Binding-site contacts:
Ligand atom C5 contacts residue ASN264 of chain 1.A at 3.6 Å.
Ligand atom O6 contacts residue VAL446 of chain 1.A at 3.8 Å.
Ligand atom N2 contacts residue SER447 of chain 1.A at 3.7 Å.
Ligand atom O7 contacts residue CYS445 of chain 1.A at 4.0 Å.
Ligand atom O7 contacts residue ASN378 of chain 1.A at 4.2 Å.
Ligand atom C8 contacts residue LEU263 of chain 1.A at 4.2 Å (hydrophobic).
Ligand atom O6 contacts residue ILE439 of chain 1.A at 4.1 Å.
Ligand atom O3 contacts residue UNK53 of chain 1.F at 4.2 Å.
Ligand atom C3 contacts residue ASN264 of chain 1.A at 3.8 Å.
Ligand atom O7 contacts residue VAL256 of chain 1.A at 3.6 Å.
Ligand atom C3 contacts residue SER447 of chain 1.A at 4.2 Å.
Ligand atom C1 contacts residue SER447 of chain 1.A at 3.8 Å.
Ligand atom C7 contacts residue VAL256 of chain 1.A at 4.3 Å (hydrophobic).
Ligand atom O2 contacts residue UNK51 of chain 1.F at 3.4 Å.
Ligand atom O6 contacts residue GLN440 of chain 1.A at 2.9 Å (h-bond).
Ligand atom C4 contacts residue GLU213 of chain 1.A at 4.2 Å.
Ligand atom O7 contacts residue VAL446 of chain 1.A at 3.0 Å (h-bond).
Ligand atom O4 contacts residue GLU213 of chain 1.A at 3.9 Å.
Ligand atom O3 contacts residue UNK52 of chain 1.F at 3.8 Å.
Ligand atom O5 contacts residue ASN264 of chain 1.A at 2.3 Å (h-bond).
Ligand atom C2 contacts residue ASN264 of chain 1.A at 2.4 Å.
Ligand atom N2 contacts residue ASN264 of chain 1.A at 2.9 Å (h-bond).
Ligand atom C5 contacts residue GLU213 of chain 1.A at 3.3 Å.
Ligand atom C5 contacts residue VAL446 of chain 1.A at 3.8 Å (hydrophobic).
Ligand atom O6 contacts residue GLY380 of chain 1.A at 3.8 Å.
Ligand atom C2 contacts residue SER447 of chain 1.A at 4.1 Å.
Ligand atom C7 contacts residue VAL446 of chain 1.A at 4.0 Å (hydrophobic).
Ligand atom O5 contacts residue NAG1 of chain 1.LA at 4.0 Å.
Ligand atom C8 contacts residue SER447 of chain 1.A at 4.3 Å.
Ligand atom O4 contacts residue UNK53 of chain 1.F at 3.7 Å.
Ligand atom C4 contacts residue ASN264 of chain 1.A at 4.2 Å.
Ligand atom C8 contacts residue PHE377 of chain 1.A at 4.0 Å (hydrophobic).
Ligand atom C2 contacts residue UNK51 of chain 1.F at 4.1 Å.
Ligand atom C8 contacts residue ASN378 of chain 1.A at 4.0 Å.
Ligand atom C1 contacts residue ASN264 of chain 1.A at 1.4 Å.
Ligand atom C6 contacts residue GLN440 of chain 1.A at 3.3 Å.
Ligand atom C7 contacts residue ASN264 of chain 1.A at 4.1 Å.
Ligand atom O3 contacts residue UNK51 of chain 1.F at 3.5 Å (h-bond).
Ligand atom O3 contacts residue CYS445 of chain 1.A at 4.3 Å.
Ligand atom C6 contacts residue GLU213 of chain 1.A at 3.5 Å.

This protein binds this small molecule.
Small molecule (SMILES): CC(=O)N[C@H]1[C@H](O[C@H]2[C@H](O)[C@@H](NC(C)=O)CO[C@@H]2CO)O[C@H](CO)[C@@H](O[C@@H]2O[C@H](CO[C@H]3O[C@H](CO[C@H]4O[C@H](CO)[C@@H](O)[C@H](O)[C@@H]4O)[C@@H](O)[C@H](O[C@@H]4O[C@H](CO)[C@@H](O)[C@H](O)[C@@H]4O)[C@@H]3O)[C@@H](O)[C@H](O[C@H]3O[C@H](CO)[C@@H](O)[C@H](O)[C@@H]3O[C@H]3O[C@H](CO)[C@@H](O)[C@H](O)[C@@H]3O[C@H]3O[C@H](CO)[C@@H](O)[C@H](O)[C@@H]3O)[C@@H]2O)[C@@H]1O

Sequence of chain 1.F:
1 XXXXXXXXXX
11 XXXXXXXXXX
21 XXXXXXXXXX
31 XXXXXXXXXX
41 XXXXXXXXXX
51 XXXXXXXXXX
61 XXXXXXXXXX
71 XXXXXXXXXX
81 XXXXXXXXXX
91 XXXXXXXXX

Sequence of chain 1.A:
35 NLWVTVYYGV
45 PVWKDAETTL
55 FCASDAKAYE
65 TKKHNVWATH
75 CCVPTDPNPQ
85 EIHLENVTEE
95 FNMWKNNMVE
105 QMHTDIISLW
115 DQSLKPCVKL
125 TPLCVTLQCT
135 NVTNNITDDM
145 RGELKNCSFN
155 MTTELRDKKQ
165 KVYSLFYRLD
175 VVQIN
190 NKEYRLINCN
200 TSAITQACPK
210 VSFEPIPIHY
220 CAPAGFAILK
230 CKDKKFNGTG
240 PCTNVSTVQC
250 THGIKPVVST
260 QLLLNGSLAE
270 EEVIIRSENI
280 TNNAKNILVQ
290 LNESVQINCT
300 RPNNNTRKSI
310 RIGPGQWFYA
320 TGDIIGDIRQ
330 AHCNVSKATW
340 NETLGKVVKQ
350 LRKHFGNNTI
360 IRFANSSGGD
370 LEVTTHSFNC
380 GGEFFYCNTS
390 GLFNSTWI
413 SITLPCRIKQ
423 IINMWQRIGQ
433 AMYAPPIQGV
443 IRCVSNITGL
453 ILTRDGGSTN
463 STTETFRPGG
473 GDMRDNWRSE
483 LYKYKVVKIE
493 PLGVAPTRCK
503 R